Sequence of chain 1.N:
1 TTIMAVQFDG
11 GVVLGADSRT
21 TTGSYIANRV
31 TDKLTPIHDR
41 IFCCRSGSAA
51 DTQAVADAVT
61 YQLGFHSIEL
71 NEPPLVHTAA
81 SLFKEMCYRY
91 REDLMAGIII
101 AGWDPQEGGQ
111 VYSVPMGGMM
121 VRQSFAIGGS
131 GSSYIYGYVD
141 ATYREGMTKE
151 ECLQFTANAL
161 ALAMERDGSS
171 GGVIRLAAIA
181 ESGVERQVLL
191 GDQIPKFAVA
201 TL

Binding-site contacts:
Ligand atom C14 contacts residue THR1 of chain 1.N at 2.8 Å.
Ligand atom O contacts residue THR21 of chain 1.N at 2.9 Å (h-bond).
Ligand atom CG2 contacts residue GLY47 of chain 1.N at 3.4 Å.
Ligand atom CA contacts residue THR1 of chain 1.N at 2.4 Å.
Ligand atom OG1 contacts residue THR21 of chain 1.N at 3.6 Å (h-bond).
Ligand atom CA contacts residue GLY47 of chain 1.N at 3.3 Å.
Ligand atom C contacts residue GLY47 of chain 1.N at 3.6 Å.
Ligand atom C16 contacts residue THR20 of chain 1.N at 3.2 Å.
Ligand atom CA contacts residue THR21 of chain 1.N at 3.5 Å.
Ligand atom O contacts residue ALA49 of chain 1.N at 3.1 Å (h-bond).
Ligand atom CG2 contacts residue MET95 of chain 1.N at 3.3 Å (hydrophobic).
Ligand atom C22 contacts residue THR1 of chain 1.N at 2.4 Å.
Ligand atom CG2 contacts residue THR20 of chain 1.N at 3.4 Å.
Ligand atom C20 contacts residue THR52 of chain 1.N at 3.8 Å.
Ligand atom O contacts residue THR21 of chain 1.N at 3.8 Å.
Ligand atom O contacts residue THR1 of chain 1.N at 2.4 Å (h-bond).
Ligand atom CG2 contacts residue ALA49 of chain 1.N at 3.8 Å (hydrophobic).
Ligand atom N contacts residue THR1 of chain 1.N at 3.6 Å.
Ligand atom C24 contacts residue ARG19 of chain 1.N at 3.3 Å.
Ligand atom O6 contacts residue THR1 of chain 1.N at 3.7 Å.
Ligand atom CG2 contacts residue THR22 of chain 1.N at 3.6 Å.
Ligand atom C14 contacts residue GLY47 of chain 1.N at 3.8 Å.
Ligand atom CD1 contacts residue TYR114 of chain 1.H at 3.3 Å (hydrophobic).
Ligand atom C20 contacts residue ARG45 of chain 1.N at 3.6 Å.
Ligand atom C24 contacts residue THR1 of chain 1.N at 3.0 Å.
Ligand atom C23 contacts residue SER130 of chain 1.N at 3.0 Å.
Ligand atom C contacts residue THR1 of chain 1.N at 1.4 Å.
Ligand atom O contacts residue GLY47 of chain 1.N at 3.1 Å (h-bond).
Ligand atom O contacts residue THR20 of chain 1.N at 3.4 Å.
Ligand atom C contacts residue THR21 of chain 1.N at 3.7 Å.
Ligand atom CG1 contacts residue THR22 of chain 1.N at 3.7 Å.
Ligand atom C23 contacts residue THR1 of chain 1.N at 1.5 Å.
Ligand atom C15 contacts residue GLY47 of chain 1.N at 3.7 Å.
Ligand atom C24 contacts residue SER169 of chain 1.N at 3.0 Å.
Ligand atom O contacts residue SER46 of chain 1.N at 3.8 Å.
Ligand atom N contacts residue GLY47 of chain 1.N at 2.9 Å (h-bond).
Ligand atom C23 contacts residue SER169 of chain 1.N at 3.4 Å.
Ligand atom N contacts residue THR21 of chain 1.N at 3.0 Å (h-bond).
Ligand atom C24 contacts residue THR21 of chain 1.N at 3.8 Å.
Ligand atom CB contacts residue GLY47 of chain 1.N at 3.6 Å.

This protein binds this small molecule.
Small molecule (SMILES): CC[C@H](C)[C@H](NC(=O)[C@@H]([C@@H](C)CC)N(C)C(C)=O)C(=O)N[C@H](C(=O)N[C@@H](CC(C)C)[C@@H](O)C(C)(C)O)[C@@H](C)O

Sequence of chain 1.H:
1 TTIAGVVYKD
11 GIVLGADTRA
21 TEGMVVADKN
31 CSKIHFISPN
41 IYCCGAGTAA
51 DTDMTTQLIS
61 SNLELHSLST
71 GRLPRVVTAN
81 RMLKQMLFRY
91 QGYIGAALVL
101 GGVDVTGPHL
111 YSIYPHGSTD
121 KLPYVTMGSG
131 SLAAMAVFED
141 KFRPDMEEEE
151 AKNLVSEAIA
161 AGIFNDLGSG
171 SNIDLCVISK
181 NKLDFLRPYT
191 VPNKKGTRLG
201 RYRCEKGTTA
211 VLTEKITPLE